Binding-site contacts:
Ligand atom O5 contacts residue ASN100 of chain 1.B at 2.4 Å (h-bond).
Ligand atom C1 contacts residue ASN100 of chain 1.B at 1.5 Å.
Ligand atom C5 contacts residue ASN100 of chain 1.B at 3.7 Å.
Ligand atom C3 contacts residue ASN100 of chain 1.B at 3.7 Å.
Ligand atom C7 contacts residue ASN100 of chain 1.B at 3.1 Å.
Ligand atom C5 contacts residue SER102 of chain 1.B at 4.2 Å.
Ligand atom C4 contacts residue ASN100 of chain 1.B at 4.2 Å.
Ligand atom O7 contacts residue ASN100 of chain 1.B at 3.3 Å (h-bond).
Ligand atom C8 contacts residue PRO98 of chain 1.B at 4.0 Å (hydrophobic).
Ligand atom O5 contacts residue SER102 of chain 1.B at 3.2 Å (h-bond).
Ligand atom C1 contacts residue SER102 of chain 1.B at 3.3 Å.
Ligand atom N2 contacts residue ASN100 of chain 1.B at 2.8 Å (h-bond).
Ligand atom C8 contacts residue TRP99 of chain 1.B at 4.0 Å (hydrophobic).
Ligand atom C2 contacts residue ASN100 of chain 1.B at 2.4 Å.
Ligand atom C8 contacts residue ASN100 of chain 1.B at 3.9 Å.

Sequence of chain 1.B:
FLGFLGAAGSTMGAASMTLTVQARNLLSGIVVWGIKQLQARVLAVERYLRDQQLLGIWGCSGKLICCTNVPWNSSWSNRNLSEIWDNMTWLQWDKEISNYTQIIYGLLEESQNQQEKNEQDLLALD

A protein and the small-molecule ligand that binds it are described below.
Small molecule (SMILES): CC(=O)N[C@@H]1[C@@H](O)[C@H](O)[C@@H](CO)O[C@H]1O